Binding-site contacts:
Ligand atom N13 contacts residue GOL1 of chain 24.E at 3.7 Å.
Ligand atom O23 contacts residue LEU221 of chain 25.C at 3.9 Å.
Ligand atom C09 contacts residue MET221 of chain 24.A at 3.9 Å (hydrophobic).
Ligand atom C18 contacts residue TYR152 of chain 24.A at 3.7 Å (hydrophobic).
Ligand atom O02 contacts residue TYR128 of chain 24.A at 3.8 Å.
Ligand atom O24 contacts residue VAL191 of chain 24.A at 3.1 Å.
Ligand atom C12 contacts residue TYR197 of chain 24.A at 3.5 Å (hydrophobic).
Ligand atom O24 contacts residue TYR152 of chain 24.A at 3.5 Å (h-bond).
Ligand atom C11 contacts residue TYR197 of chain 24.A at 3.5 Å (hydrophobic).
Ligand atom C19 contacts residue TYR152 of chain 24.A at 3.9 Å (hydrophobic).
Ligand atom O20 contacts residue TYR152 of chain 24.A at 3.7 Å.
Ligand atom C07 contacts residue TYR128 of chain 24.A at 2.9 Å (hydrophobic).
Ligand atom C21 contacts residue TYR152 of chain 24.A at 3.6 Å (hydrophobic).
Ligand atom C01 contacts residue PHE186 of chain 24.A at 2.8 Å (hydrophobic).
Ligand atom C10 contacts residue TYR197 of chain 24.A at 3.7 Å (hydrophobic).
Ligand atom O23 contacts residue TYR152 of chain 24.A at 3.0 Å (h-bond).
Ligand atom C03 contacts residue TYR128 of chain 24.A at 3.7 Å (hydrophobic).
Ligand atom N13 contacts residue TYR197 of chain 24.A at 3.4 Å.
Ligand atom C01 contacts residue MET224 of chain 24.A at 3.7 Å (hydrophobic).
Ligand atom N22 contacts residue TYR152 of chain 24.A at 3.3 Å (h-bond).
Ligand atom C08 contacts residue TYR128 of chain 24.A at 3.3 Å (hydrophobic).
Ligand atom C14 contacts residue TYR197 of chain 24.A at 3.7 Å (hydrophobic).
Ligand atom C01 contacts residue TYR128 of chain 24.A at 2.9 Å (hydrophobic).
Ligand atom C04 contacts residue TYR128 of chain 24.A at 3.4 Å (hydrophobic).
Ligand atom C15 contacts residue TYR128 of chain 24.A at 3.1 Å (hydrophobic).
Ligand atom O20 contacts residue PHE186 of chain 24.A at 3.8 Å.
Ligand atom O02 contacts residue MET224 of chain 24.A at 3.5 Å.
Ligand atom N22 contacts residue VAL191 of chain 24.A at 3.9 Å.
Ligand atom C08 contacts residue TYR197 of chain 24.A at 3.9 Å (hydrophobic).
Ligand atom C06 contacts residue TYR128 of chain 24.A at 3.4 Å (hydrophobic).
Ligand atom O16 contacts residue VAL188 of chain 24.A at 3.8 Å.
Ligand atom C05 contacts residue TYR128 of chain 24.A at 3.8 Å (hydrophobic).
Ligand atom C10 contacts residue MET221 of chain 24.A at 3.9 Å (hydrophobic).
Ligand atom C14 contacts residue LEU106 of chain 24.A at 3.5 Å (hydrophobic).
Ligand atom C17 contacts residue TYR152 of chain 24.A at 3.8 Å (hydrophobic).
Ligand atom C15 contacts residue TYR197 of chain 24.A at 3.8 Å (hydrophobic).
Ligand atom C06 contacts residue ILE104 of chain 24.A at 3.5 Å (hydrophobic).
Ligand atom O16 contacts residue TYR128 of chain 24.A at 2.9 Å (h-bond).
Ligand atom O23 contacts residue VAL191 of chain 24.A at 3.9 Å.
Ligand atom C15 contacts residue SER126 of chain 24.A at 3.5 Å.

Sequence of chain 24.A:
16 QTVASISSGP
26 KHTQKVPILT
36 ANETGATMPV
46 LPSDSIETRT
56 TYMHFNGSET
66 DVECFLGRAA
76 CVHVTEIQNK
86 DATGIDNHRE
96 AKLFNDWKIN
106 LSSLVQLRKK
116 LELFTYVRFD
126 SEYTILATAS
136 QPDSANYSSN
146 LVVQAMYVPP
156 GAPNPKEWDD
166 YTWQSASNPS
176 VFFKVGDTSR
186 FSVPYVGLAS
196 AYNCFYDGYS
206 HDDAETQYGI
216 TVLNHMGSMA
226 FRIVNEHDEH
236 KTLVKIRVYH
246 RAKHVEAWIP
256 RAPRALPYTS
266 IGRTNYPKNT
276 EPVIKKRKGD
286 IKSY

Sequence of chain 24.C:
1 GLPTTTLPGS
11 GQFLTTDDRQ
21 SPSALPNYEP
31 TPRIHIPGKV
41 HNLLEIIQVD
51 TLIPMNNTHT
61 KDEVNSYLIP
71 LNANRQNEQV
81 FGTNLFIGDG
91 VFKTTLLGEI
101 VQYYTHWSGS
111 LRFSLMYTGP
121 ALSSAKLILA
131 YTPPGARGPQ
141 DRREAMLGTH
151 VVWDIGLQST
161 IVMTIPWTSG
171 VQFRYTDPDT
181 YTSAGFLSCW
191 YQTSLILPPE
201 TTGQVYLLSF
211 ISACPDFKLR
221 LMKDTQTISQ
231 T

Sequence of chain 25.C:
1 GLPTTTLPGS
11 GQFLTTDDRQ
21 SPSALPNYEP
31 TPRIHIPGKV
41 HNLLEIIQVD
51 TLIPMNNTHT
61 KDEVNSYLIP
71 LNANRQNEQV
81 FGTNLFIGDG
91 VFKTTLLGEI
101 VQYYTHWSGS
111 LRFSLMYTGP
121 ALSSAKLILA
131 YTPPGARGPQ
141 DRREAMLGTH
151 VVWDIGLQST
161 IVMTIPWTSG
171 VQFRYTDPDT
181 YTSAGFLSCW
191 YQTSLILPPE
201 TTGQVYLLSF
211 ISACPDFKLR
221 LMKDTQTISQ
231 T

The small molecule below binds the protein below.
Small molecule (SMILES): COc1cc(CC(=O)c2ccc(C#N)cc2)c([N+](=O)[O-])cc1OC